The protein below binds the small molecule below.
Small molecule (SMILES): CN[C@@H]1CCc2c(ccc(O)c2O)[C@H]1O

Binding-site contacts:
Ligand atom CAC contacts residue VAL145 of chain 1.D at 4.2 Å (hydrophobic).
Ligand atom CAI contacts residue ASP144 of chain 1.D at 3.1 Å.
Ligand atom CAB contacts residue VAL148 of chain 1.D at 3.4 Å (hydrophobic).
Ligand atom CAI contacts residue ASN343 of chain 1.D at 3.7 Å.
Ligand atom CAF contacts residue ASN343 of chain 1.D at 4.4 Å.
Ligand atom OAM contacts residue TYR347 of chain 1.D at 3.3 Å (h-bond).
Ligand atom CAO contacts residue ASN343 of chain 1.D at 4.1 Å.
Ligand atom CAO contacts residue ASP144 of chain 1.D at 3.3 Å.
Ligand atom OAM contacts residue ASN343 of chain 1.D at 3.1 Å (h-bond).
Ligand atom OAM contacts residue VAL148 of chain 1.D at 4.2 Å.
Ligand atom CAJ contacts residue ASN343 of chain 1.D at 3.4 Å.
Ligand atom OAL contacts residue SER238 of chain 1.D at 3.0 Å (h-bond).
Ligand atom CAJ contacts residue PHE320 of chain 1.D at 3.7 Å (hydrophobic).
Ligand atom CAG contacts residue PHE320 of chain 1.D at 4.4 Å (hydrophobic).
Ligand atom CAJ contacts residue ASP144 of chain 1.D at 3.4 Å.
Ligand atom CAC contacts residue SER238 of chain 1.D at 4.1 Å.
Ligand atom OAK contacts residue SER234 of chain 1.D at 2.8 Å (h-bond).
Ligand atom OAK contacts residue ASN324 of chain 1.D at 4.1 Å.
Ligand atom CAE contacts residue PHE320 of chain 1.D at 4.2 Å (hydrophobic).
Ligand atom CAF contacts residue PHE320 of chain 1.D at 3.8 Å (hydrophobic).
Ligand atom CAA contacts residue PHE320 of chain 1.D at 4.0 Å (hydrophobic).
Ligand atom OAM contacts residue ASP144 of chain 1.D at 2.5 Å (salt-bridge).
Ligand atom CAC contacts residue PHE321 of chain 1.D at 4.2 Å (hydrophobic).
Ligand atom CAE contacts residue VAL145 of chain 1.D at 4.2 Å (hydrophobic).
Ligand atom OAL contacts residue SER234 of chain 1.D at 2.6 Å (h-bond).
Ligand atom NAN contacts residue ASP144 of chain 1.D at 2.9 Å (salt-bridge).
Ligand atom CAH contacts residue PHE224 of chain 1.D at 3.5 Å (hydrophobic).
Ligand atom OAL contacts residue PHE321 of chain 1.D at 4.0 Å.
Ligand atom CAB contacts residue PHE321 of chain 1.D at 4.1 Å (hydrophobic).
Ligand atom CAA contacts residue VAL148 of chain 1.D at 3.7 Å (hydrophobic).
Ligand atom CAC contacts residue SER234 of chain 1.D at 3.5 Å.
Ligand atom CAG contacts residue PHE224 of chain 1.D at 3.5 Å (hydrophobic).
Ligand atom CAG contacts residue TYR339 of chain 1.D at 3.6 Å (hydrophobic).
Ligand atom OAL contacts residue VAL145 of chain 1.D at 4.2 Å.
Ligand atom CAO contacts residue PHE224 of chain 1.D at 3.9 Å (hydrophobic).
Ligand atom CAH contacts residue TYR339 of chain 1.D at 3.6 Å (hydrophobic).
Ligand atom CAD contacts residue VAL145 of chain 1.D at 4.3 Å (hydrophobic).
Ligand atom NAN contacts residue TYR347 of chain 1.D at 4.0 Å.
Ligand atom NAN contacts residue ASN343 of chain 1.D at 3.0 Å (h-bond).
Ligand atom CAD contacts residue SER234 of chain 1.D at 3.6 Å.

Sequence of chain 1.D:
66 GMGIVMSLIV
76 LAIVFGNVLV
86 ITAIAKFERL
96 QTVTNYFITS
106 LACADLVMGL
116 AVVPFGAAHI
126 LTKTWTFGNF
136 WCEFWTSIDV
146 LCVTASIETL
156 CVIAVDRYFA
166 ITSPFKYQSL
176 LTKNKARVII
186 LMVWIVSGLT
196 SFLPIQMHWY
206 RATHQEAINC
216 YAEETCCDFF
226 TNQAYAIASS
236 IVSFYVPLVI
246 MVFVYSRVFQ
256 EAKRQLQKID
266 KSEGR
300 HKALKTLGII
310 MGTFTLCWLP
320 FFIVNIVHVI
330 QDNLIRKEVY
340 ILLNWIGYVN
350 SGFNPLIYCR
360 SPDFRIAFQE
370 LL